Sequence of chain 1.A:
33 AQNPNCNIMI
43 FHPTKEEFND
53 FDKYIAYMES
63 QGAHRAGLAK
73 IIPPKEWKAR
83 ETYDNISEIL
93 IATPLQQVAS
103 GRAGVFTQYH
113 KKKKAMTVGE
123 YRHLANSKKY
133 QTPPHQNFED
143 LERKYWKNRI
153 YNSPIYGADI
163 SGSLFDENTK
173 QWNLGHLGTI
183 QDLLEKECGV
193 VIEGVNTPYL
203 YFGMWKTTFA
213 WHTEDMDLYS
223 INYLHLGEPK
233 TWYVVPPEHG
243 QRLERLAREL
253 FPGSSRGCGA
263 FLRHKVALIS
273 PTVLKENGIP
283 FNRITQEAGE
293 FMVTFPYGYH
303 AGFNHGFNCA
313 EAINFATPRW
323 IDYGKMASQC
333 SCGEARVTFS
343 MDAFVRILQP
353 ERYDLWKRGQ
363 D

Binding-site contacts:
Ligand atom C8 contacts residue ARG321 of chain 1.A at 3.5 Å.
Ligand atom F2 contacts residue HIS66 of chain 1.A at 4.1 Å.
Ligand atom C12 contacts residue ARG321 of chain 1.A at 2.0 Å.
Ligand atom F3 contacts residue TYR221 of chain 1.A at 3.1 Å.
Ligand atom F3 contacts residue HIS66 of chain 1.A at 3.4 Å.
Ligand atom C1 contacts residue TYR221 of chain 1.A at 3.6 Å (hydrophobic).
Ligand atom C8 contacts residue HIS66 of chain 1.A at 4.1 Å.
Ligand atom F2 contacts residue ARG321 of chain 1.A at 1.3 Å.
Ligand atom C11 contacts residue ARG321 of chain 1.A at 3.0 Å.
Ligand atom C9 contacts residue ARG321 of chain 1.A at 4.1 Å.
Ligand atom C10 contacts residue ARG321 of chain 1.A at 3.9 Å.
Ligand atom F3 contacts residue PHE297 of chain 1.A at 3.6 Å.
Ligand atom C7 contacts residue ARG321 of chain 1.A at 2.3 Å.
Ligand atom F1 contacts residue PRO298 of chain 1.A at 3.7 Å.
Ligand atom C1 contacts residue HIS66 of chain 1.A at 4.1 Å.
Ligand atom N6 contacts residue GLU61 of chain 1.A at 3.3 Å (salt-bridge).
Ligand atom F1 contacts residue GLU61 of chain 1.A at 3.6 Å.
Ligand atom F3 contacts residue PRO298 of chain 1.A at 3.9 Å.
Ligand atom C4 contacts residue ARG321 of chain 1.A at 0.7 Å.
Ligand atom F3 contacts residue ARG321 of chain 1.A at 0.9 Å.
Ligand atom F3 contacts residue GLU61 of chain 1.A at 2.1 Å.
Ligand atom F1 contacts residue ARG321 of chain 1.A at 1.8 Å.
Ligand atom C11 contacts residue HIS66 of chain 1.A at 3.4 Å.
Ligand atom F2 contacts residue TYR325 of chain 1.A at 3.7 Å.
Ligand atom F1 contacts residue TYR221 of chain 1.A at 2.9 Å.
Ligand atom C4 contacts residue GLU61 of chain 1.A at 3.9 Å.
Ligand atom C1 contacts residue ARG321 of chain 1.A at 0.8 Å.
Ligand atom C7 contacts residue HIS66 of chain 1.A at 3.6 Å.
Ligand atom N5 contacts residue TYR325 of chain 1.A at 3.4 Å (h-bond).
Ligand atom F1 contacts residue TYR325 of chain 1.A at 4.1 Å.
Ligand atom N6 contacts residue HIS66 of chain 1.A at 3.4 Å.
Ligand atom C12 contacts residue HIS66 of chain 1.A at 3.2 Å.
Ligand atom C4 contacts residue HIS66 of chain 1.A at 3.5 Å.
Ligand atom N5 contacts residue HIS66 of chain 1.A at 3.6 Å.
Ligand atom C10 contacts residue HIS66 of chain 1.A at 3.8 Å.
Ligand atom C1 contacts residue GLU61 of chain 1.A at 3.3 Å.
Ligand atom C1 contacts residue PRO298 of chain 1.A at 4.0 Å (hydrophobic).
Ligand atom N6 contacts residue ARG321 of chain 1.A at 1.3 Å (salt-bridge).
Ligand atom F2 contacts residue PRO298 of chain 1.A at 3.4 Å.
Ligand atom N5 contacts residue ARG321 of chain 1.A at 1.0 Å (salt-bridge).

The protein below binds the small molecule below.
Small molecule (SMILES): Nc1ccc2[nH]c(C(F)(F)F)nc2c1